Sequence of chain 1.G:
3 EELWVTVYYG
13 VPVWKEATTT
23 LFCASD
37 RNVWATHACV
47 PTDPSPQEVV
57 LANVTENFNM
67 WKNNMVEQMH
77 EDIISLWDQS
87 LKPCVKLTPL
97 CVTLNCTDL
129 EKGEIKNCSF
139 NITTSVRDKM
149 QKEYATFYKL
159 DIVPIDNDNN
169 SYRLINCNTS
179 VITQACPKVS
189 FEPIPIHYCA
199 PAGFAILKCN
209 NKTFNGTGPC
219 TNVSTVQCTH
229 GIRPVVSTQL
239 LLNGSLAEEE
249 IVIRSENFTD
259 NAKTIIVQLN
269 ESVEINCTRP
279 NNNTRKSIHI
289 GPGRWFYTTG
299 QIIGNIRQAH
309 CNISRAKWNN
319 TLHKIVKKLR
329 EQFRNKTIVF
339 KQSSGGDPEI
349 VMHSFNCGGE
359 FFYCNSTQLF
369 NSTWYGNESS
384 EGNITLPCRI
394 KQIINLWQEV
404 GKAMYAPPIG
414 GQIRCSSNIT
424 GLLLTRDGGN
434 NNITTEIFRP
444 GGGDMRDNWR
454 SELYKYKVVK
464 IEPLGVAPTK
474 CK

The protein below binds the small molecule below.
Small molecule (SMILES): CC(=O)N[C@@H]1[C@@H](O)[C@H](O)[C@@H](CO)O[C@H]1O

Binding-site contacts:
Ligand atom C1 contacts residue ASN139 of chain 1.G at 1.5 Å.
Ligand atom C3 contacts residue ASN139 of chain 1.G at 3.9 Å.
Ligand atom C7 contacts residue ASN139 of chain 1.G at 3.7 Å.
Ligand atom N2 contacts residue MET148 of chain 1.G at 3.9 Å.
Ligand atom C6 contacts residue LYS150 of chain 1.G at 4.0 Å.
Ligand atom O7 contacts residue ASN139 of chain 1.G at 4.2 Å.
Ligand atom C2 contacts residue ASN139 of chain 1.G at 2.5 Å.
Ligand atom C5 contacts residue ASN139 of chain 1.G at 3.8 Å.
Ligand atom O6 contacts residue LYS150 of chain 1.G at 4.0 Å.
Ligand atom C4 contacts residue ASN139 of chain 1.G at 4.4 Å.
Ligand atom O6 contacts residue SER137 of chain 1.G at 4.3 Å.
Ligand atom C1 contacts residue MET148 of chain 1.G at 4.3 Å (hydrophobic).
Ligand atom C8 contacts residue MET148 of chain 1.G at 4.3 Å (hydrophobic).
Ligand atom O7 contacts residue MET148 of chain 1.G at 3.2 Å.
Ligand atom O5 contacts residue LYS150 of chain 1.G at 4.2 Å.
Ligand atom N2 contacts residue ASN139 of chain 1.G at 2.9 Å (h-bond).
Ligand atom C7 contacts residue MET148 of chain 1.G at 3.5 Å (hydrophobic).
Ligand atom O5 contacts residue ASN139 of chain 1.G at 2.5 Å (h-bond).
Ligand atom C2 contacts residue MET148 of chain 1.G at 3.9 Å (hydrophobic).